A small-molecule ligand and the protein it binds are described below.
Small molecule (SMILES): O=C(NO)[C@H](Cc1ccc(O)cc1)n1cc(CNS(=O)(=O)c2ccc(-c3ccccn3)s2)nn1

Sequence of chain 1.A:
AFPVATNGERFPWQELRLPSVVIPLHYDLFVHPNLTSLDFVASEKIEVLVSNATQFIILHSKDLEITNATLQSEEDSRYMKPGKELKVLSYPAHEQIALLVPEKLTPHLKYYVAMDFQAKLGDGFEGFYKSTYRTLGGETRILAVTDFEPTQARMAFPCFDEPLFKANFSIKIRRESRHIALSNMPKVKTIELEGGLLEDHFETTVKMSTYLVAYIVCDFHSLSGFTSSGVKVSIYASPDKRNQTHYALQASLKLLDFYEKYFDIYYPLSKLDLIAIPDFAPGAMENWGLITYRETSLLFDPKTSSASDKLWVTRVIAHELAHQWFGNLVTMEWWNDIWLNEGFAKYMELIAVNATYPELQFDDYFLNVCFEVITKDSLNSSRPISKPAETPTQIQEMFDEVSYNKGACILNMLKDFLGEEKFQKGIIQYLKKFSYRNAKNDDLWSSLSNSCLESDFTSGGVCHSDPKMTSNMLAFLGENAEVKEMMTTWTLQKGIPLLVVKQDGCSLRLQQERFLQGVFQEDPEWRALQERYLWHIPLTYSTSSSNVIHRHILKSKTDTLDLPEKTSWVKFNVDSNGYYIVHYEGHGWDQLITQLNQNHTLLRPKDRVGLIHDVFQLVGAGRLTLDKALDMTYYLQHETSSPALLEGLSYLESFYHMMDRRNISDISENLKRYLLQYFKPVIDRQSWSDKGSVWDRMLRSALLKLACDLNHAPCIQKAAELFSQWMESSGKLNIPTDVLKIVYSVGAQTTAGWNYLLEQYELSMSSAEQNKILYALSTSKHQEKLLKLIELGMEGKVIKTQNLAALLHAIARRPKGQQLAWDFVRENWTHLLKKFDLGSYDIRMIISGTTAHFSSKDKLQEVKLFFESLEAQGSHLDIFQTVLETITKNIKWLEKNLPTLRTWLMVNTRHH

Binding-site contacts:
Ligand atom O11 contacts residue TYR455 of chain 1.A at 3.2 Å (h-bond).
Ligand atom C17 contacts residue TYR455 of chain 1.A at 3.9 Å (hydrophobic).
Ligand atom O34 contacts residue GLN447 of chain 1.A at 3.8 Å.
Ligand atom N16 contacts residue PRO333 of chain 1.A at 3.7 Å.
Ligand atom S21 contacts residue PHE450 of chain 1.A at 3.6 Å.
Ligand atom N22 contacts residue TYR455 of chain 1.A at 3.8 Å.
Ligand atom O11 contacts residue GLU393 of chain 1.A at 3.3 Å (salt-bridge).
Ligand atom C13 contacts residue TYR455 of chain 1.A at 3.8 Å (hydrophobic).
Ligand atom N15 contacts residue PRO333 of chain 1.A at 3.2 Å.
Ligand atom C06 contacts residue ALA335 of chain 1.A at 3.6 Å (hydrophobic).
Ligand atom N14 contacts residue PRO333 of chain 1.A at 3.5 Å.
Ligand atom O11 contacts residue GLU371 of chain 1.A at 3.7 Å.
Ligand atom C28 contacts residue TYR892 of chain 1.A at 3.9 Å (hydrophobic).
Ligand atom O11 contacts residue ZN1 of chain 1.M at 2.0 Å.
Ligand atom C27 contacts residue TYR892 of chain 1.A at 3.8 Å (hydrophobic).
Ligand atom C05 contacts residue GLU371 of chain 1.A at 3.8 Å.
Ligand atom S21 contacts residue TYR892 of chain 1.A at 3.8 Å.
Ligand atom O09 contacts residue HIS374 of chain 1.A at 2.8 Å (h-bond).
Ligand atom O09 contacts residue GLU393 of chain 1.A at 2.3 Å (salt-bridge).
Ligand atom N10 contacts residue TYR455 of chain 1.A at 3.8 Å.
Ligand atom C06 contacts residue GLU371 of chain 1.A at 3.6 Å.
Ligand atom O09 contacts residue GLU337 of chain 1.A at 2.7 Å (salt-bridge).
Ligand atom C31 contacts residue TYR892 of chain 1.A at 3.9 Å (hydrophobic).
Ligand atom C12 contacts residue GLU393 of chain 1.A at 3.4 Å.
Ligand atom O11 contacts residue HIS374 of chain 1.A at 3.8 Å.
Ligand atom C08 contacts residue TYR455 of chain 1.A at 3.7 Å (hydrophobic).
Ligand atom C13 contacts residue ALA335 of chain 1.A at 3.2 Å (hydrophobic).
Ligand atom C12 contacts residue ZN1 of chain 1.M at 2.9 Å.
Ligand atom N16 contacts residue ALA335 of chain 1.A at 3.8 Å.
Ligand atom N15 contacts residue ALA335 of chain 1.A at 3.5 Å (h-bond).
Ligand atom O01 contacts residue HIS370 of chain 1.A at 3.8 Å.
Ligand atom O09 contacts residue ZN1 of chain 1.M at 2.3 Å.
Ligand atom C12 contacts residue TYR455 of chain 1.A at 3.3 Å (hydrophobic).
Ligand atom O11 contacts residue HIS370 of chain 1.A at 3.3 Å (h-bond).
Ligand atom N10 contacts residue ZN1 of chain 1.M at 3.0 Å.
Ligand atom N10 contacts residue GLU337 of chain 1.A at 3.3 Å (salt-bridge).
Ligand atom N20 contacts residue PHE450 of chain 1.A at 3.8 Å.
Ligand atom C19 contacts residue GLU200 of chain 1.A at 3.5 Å.
Ligand atom C12 contacts residue ALA335 of chain 1.A at 3.7 Å (hydrophobic).
Ligand atom N10 contacts residue GLU393 of chain 1.A at 2.9 Å (salt-bridge).